Sequence of chain 1.A:
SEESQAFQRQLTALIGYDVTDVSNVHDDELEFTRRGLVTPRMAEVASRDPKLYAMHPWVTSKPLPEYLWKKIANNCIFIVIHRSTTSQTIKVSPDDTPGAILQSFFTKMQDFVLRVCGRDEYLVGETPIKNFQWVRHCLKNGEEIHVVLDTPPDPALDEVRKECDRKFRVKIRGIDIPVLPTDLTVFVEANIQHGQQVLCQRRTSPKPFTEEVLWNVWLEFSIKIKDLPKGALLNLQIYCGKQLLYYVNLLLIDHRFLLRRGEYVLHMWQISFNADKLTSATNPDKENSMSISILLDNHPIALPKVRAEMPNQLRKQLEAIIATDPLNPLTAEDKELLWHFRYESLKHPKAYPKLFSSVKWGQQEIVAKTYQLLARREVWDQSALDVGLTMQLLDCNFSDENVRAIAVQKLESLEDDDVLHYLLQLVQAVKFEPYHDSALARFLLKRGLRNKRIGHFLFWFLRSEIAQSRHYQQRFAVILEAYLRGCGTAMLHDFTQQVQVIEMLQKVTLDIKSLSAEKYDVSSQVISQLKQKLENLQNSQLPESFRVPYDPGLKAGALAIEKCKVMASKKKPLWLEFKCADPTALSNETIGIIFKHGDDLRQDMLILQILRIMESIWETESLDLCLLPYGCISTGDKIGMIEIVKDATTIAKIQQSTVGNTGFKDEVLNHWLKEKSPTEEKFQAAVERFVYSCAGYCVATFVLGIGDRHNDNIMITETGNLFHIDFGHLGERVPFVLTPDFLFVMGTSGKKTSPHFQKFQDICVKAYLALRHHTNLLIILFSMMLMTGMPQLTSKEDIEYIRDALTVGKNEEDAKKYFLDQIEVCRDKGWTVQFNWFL

Binding-site contacts:
Ligand atom O15 contacts residue ASP742 of chain 1.A at 3.1 Å (salt-bridge).
Ligand atom C10 contacts residue THR745 of chain 1.A at 3.6 Å.
Ligand atom C16 contacts residue MET662 of chain 1.A at 3.9 Å (hydrophobic).
Ligand atom C28 contacts residue MET811 of chain 1.A at 3.6 Å (hydrophobic).
Ligand atom C10 contacts residue LYS748 of chain 1.A at 3.6 Å.
Ligand atom O11 contacts residue LYS748 of chain 1.A at 2.9 Å.
Ligand atom C24 contacts residue TRP670 of chain 1.A at 3.8 Å (hydrophobic).
Ligand atom C30 contacts residue MET811 of chain 1.A at 3.4 Å (hydrophobic).
Ligand atom C25 contacts residue TRP670 of chain 1.A at 3.9 Å (hydrophobic).
Ligand atom C2 contacts residue MET811 of chain 1.A at 3.7 Å (hydrophobic).
Ligand atom C29 contacts residue MET811 of chain 1.A at 3.5 Å (hydrophobic).
Ligand atom C13 contacts residue LYS748 of chain 1.A at 2.9 Å.
Ligand atom C17 contacts residue TRP670 of chain 1.A at 3.9 Å (hydrophobic).
Ligand atom C26 contacts residue ALA743 of chain 1.A at 2.9 Å (hydrophobic).
Ligand atom O9 contacts residue ASP822 of chain 1.A at 3.7 Å.
Ligand atom N19 contacts residue TRP670 of chain 1.A at 3.8 Å.
Ligand atom O15 contacts residue VAL740 of chain 1.A at 2.5 Å (h-bond).
Ligand atom C22 contacts residue TRP670 of chain 1.A at 4.1 Å (hydrophobic).
Ligand atom C23 contacts residue ALA743 of chain 1.A at 3.9 Å (hydrophobic).
Ligand atom O11 contacts residue THR744 of chain 1.A at 3.6 Å.
Ligand atom O15 contacts residue LYS741 of chain 1.A at 3.4 Å.
Ligand atom O15 contacts residue ALA743 of chain 1.A at 2.8 Å (h-bond).
Ligand atom C14 contacts residue LYS748 of chain 1.A at 3.6 Å.
Ligand atom O9 contacts residue ILE821 of chain 1.A at 3.5 Å.
Ligand atom C23 contacts residue TRP670 of chain 1.A at 3.7 Å (hydrophobic).
Ligand atom C28 contacts residue ALA743 of chain 1.A at 4.0 Å (hydrophobic).
Ligand atom C25 contacts residue ALA743 of chain 1.A at 2.8 Å (hydrophobic).
Ligand atom C28 contacts residue TRP670 of chain 1.A at 3.9 Å (hydrophobic).
Ligand atom O11 contacts residue THR745 of chain 1.A at 3.0 Å (h-bond).
Ligand atom O8 contacts residue MET811 of chain 1.A at 3.8 Å.
Ligand atom C27 contacts residue ALA743 of chain 1.A at 3.5 Å (hydrophobic).
Ligand atom N20 contacts residue MET811 of chain 1.A at 3.8 Å.
Ligand atom C1 contacts residue ILE821 of chain 1.A at 3.8 Å (hydrophobic).
Ligand atom C27 contacts residue VAL740 of chain 1.A at 3.3 Å (hydrophobic).
Ligand atom C1 contacts residue MET811 of chain 1.A at 4.0 Å (hydrophobic).
Ligand atom C27 contacts residue MET811 of chain 1.A at 3.8 Å (hydrophobic).
Ligand atom C24 contacts residue ALA743 of chain 1.A at 3.4 Å (hydrophobic).
Ligand atom C26 contacts residue VAL740 of chain 1.A at 3.4 Å (hydrophobic).
Ligand atom C31 contacts residue MET811 of chain 1.A at 3.5 Å (hydrophobic).
Ligand atom O8 contacts residue VAL740 of chain 1.A at 3.5 Å (h-bond).

The protein below binds the small molecule below.
Small molecule (SMILES): O=C1NC(=O)c2c1c1cccn3->[Ru]4567(C#[O+])(n8c9ccc(O)cc9c2c8c13)C1=C4C5C6=C17